Binding-site contacts:
Ligand atom C12 contacts residue SER196 of chain 1.B at 4.5 Å.
Ligand atom C12 contacts residue MET197 of chain 1.B at 3.7 Å (hydrophobic).
Ligand atom O4 contacts residue LYS199 of chain 1.B at 3.3 Å (salt-bridge).
Ligand atom C4 contacts residue LYS199 of chain 1.B at 4.5 Å.
Ligand atom P5 contacts residue SER196 of chain 1.B at 3.6 Å.
Ligand atom C12 contacts residue ALA193 of chain 1.B at 4.0 Å (hydrophobic).
Ligand atom P4 contacts residue LYS199 of chain 1.B at 3.7 Å.
Ligand atom O53 contacts residue LYS199 of chain 1.B at 2.9 Å (salt-bridge).
Ligand atom O42 contacts residue LYS199 of chain 1.B at 2.7 Å (salt-bridge).
Ligand atom C13 contacts residue ALA193 of chain 1.B at 4.4 Å (hydrophobic).
Ligand atom O41 contacts residue LYS199 of chain 1.B at 4.4 Å.
Ligand atom C11 contacts residue SER196 of chain 1.B at 3.9 Å.
Ligand atom C5 contacts residue LYS199 of chain 1.B at 4.4 Å.
Ligand atom C1' contacts residue SER196 of chain 1.B at 4.1 Å.
Ligand atom O1' contacts residue SER196 of chain 1.B at 3.8 Å.
Ligand atom O53 contacts residue SER196 of chain 1.B at 2.7 Å (h-bond).
Ligand atom O11 contacts residue SER196 of chain 1.B at 3.9 Å.
Ligand atom C11 contacts residue ALA193 of chain 1.B at 4.4 Å (hydrophobic).
Ligand atom O51 contacts residue LYS199 of chain 1.B at 4.3 Å.
Ligand atom C14 contacts residue MET197 of chain 1.B at 3.9 Å (hydrophobic).
Ligand atom O52 contacts residue SER196 of chain 1.B at 3.4 Å (h-bond).
Ligand atom C13 contacts residue MET197 of chain 1.B at 4.4 Å (hydrophobic).
Ligand atom P5 contacts residue LYS199 of chain 1.B at 3.9 Å.
Ligand atom O5 contacts residue LYS199 of chain 1.B at 4.0 Å.

The small molecule below binds the protein below.
Small molecule (SMILES): CCCC(=O)OC[C@H](COP(=O)(O)O[C@@H]1[C@H](O)[C@H](O)[C@@H](OP(=O)(O)O)[C@H](OP(=O)(O)O)[C@H]1O)OC(=O)CCC

Sequence of chain 1.B:
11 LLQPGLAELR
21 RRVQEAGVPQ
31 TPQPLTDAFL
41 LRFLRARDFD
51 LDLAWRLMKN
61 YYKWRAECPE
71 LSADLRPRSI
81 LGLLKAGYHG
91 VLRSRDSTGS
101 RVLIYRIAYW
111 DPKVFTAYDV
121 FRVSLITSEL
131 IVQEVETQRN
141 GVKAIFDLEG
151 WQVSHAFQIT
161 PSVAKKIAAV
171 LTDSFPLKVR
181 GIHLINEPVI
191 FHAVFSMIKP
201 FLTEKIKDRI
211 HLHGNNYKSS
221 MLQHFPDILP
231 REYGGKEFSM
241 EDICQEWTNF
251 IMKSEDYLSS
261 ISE